A protein and the small-molecule ligand that binds it are described below.
Small molecule (SMILES): NCC(=O)O

Binding-site contacts:
Ligand atom C contacts residue ARG89 of chain 1.C at 3.5 Å.
Ligand atom C contacts residue THR228 of chain 1.D at 4.3 Å.
Ligand atom OXT contacts residue PHE183 of chain 1.D at 3.5 Å.
Ligand atom C contacts residue PHE87 of chain 1.C at 3.8 Å (hydrophobic).
Ligand atom O contacts residue ARG89 of chain 1.C at 2.5 Å (salt-bridge).
Ligand atom N contacts residue PHE183 of chain 1.D at 3.2 Å.
Ligand atom C contacts residue LEU141 of chain 1.C at 4.0 Å (hydrophobic).
Ligand atom O contacts residue TYR226 of chain 1.D at 4.1 Å.
Ligand atom CA contacts residue THR228 of chain 1.D at 4.2 Å.
Ligand atom O contacts residue THR228 of chain 1.D at 3.6 Å.
Ligand atom CA contacts residue TYR226 of chain 1.D at 3.8 Å (hydrophobic).
Ligand atom OXT contacts residue SER153 of chain 1.C at 2.5 Å (h-bond).
Ligand atom O contacts residue SER153 of chain 1.C at 4.2 Å.
Ligand atom CA contacts residue PHE87 of chain 1.C at 4.3 Å (hydrophobic).
Ligand atom CA contacts residue LEU141 of chain 1.C at 3.8 Å (hydrophobic).
Ligand atom C contacts residue PHE183 of chain 1.D at 4.3 Å (hydrophobic).
Ligand atom CA contacts residue PHE183 of chain 1.D at 4.3 Å (hydrophobic).
Ligand atom CA contacts residue PHE231 of chain 1.D at 3.6 Å (hydrophobic).
Ligand atom N contacts residue GLY184 of chain 1.D at 4.3 Å.
Ligand atom C contacts residue SER153 of chain 1.C at 3.7 Å.
Ligand atom OXT contacts residue LEU141 of chain 1.C at 3.9 Å.
Ligand atom N contacts residue PHE87 of chain 1.C at 4.3 Å.
Ligand atom O contacts residue PHE87 of chain 1.C at 4.0 Å.
Ligand atom N contacts residue PHE231 of chain 1.D at 4.1 Å.
Ligand atom N contacts residue LEU141 of chain 1.C at 3.7 Å.
Ligand atom C contacts residue TYR226 of chain 1.D at 4.4 Å (hydrophobic).
Ligand atom OXT contacts residue PHE87 of chain 1.C at 3.8 Å.
Ligand atom OXT contacts residue ARG89 of chain 1.C at 4.0 Å.

Sequence of chain 1.C:
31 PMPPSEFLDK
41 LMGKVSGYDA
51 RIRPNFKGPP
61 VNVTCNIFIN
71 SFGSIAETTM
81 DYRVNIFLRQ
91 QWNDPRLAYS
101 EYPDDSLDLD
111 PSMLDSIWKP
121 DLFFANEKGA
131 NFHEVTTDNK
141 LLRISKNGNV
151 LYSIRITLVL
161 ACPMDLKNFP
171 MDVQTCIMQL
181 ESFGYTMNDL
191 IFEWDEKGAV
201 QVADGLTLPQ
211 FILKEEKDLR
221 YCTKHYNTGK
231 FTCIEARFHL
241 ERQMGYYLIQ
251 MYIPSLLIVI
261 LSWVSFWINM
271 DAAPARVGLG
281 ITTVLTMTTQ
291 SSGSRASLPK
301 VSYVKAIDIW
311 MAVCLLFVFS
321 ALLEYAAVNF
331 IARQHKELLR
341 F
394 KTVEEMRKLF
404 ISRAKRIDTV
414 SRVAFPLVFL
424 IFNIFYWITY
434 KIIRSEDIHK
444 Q

Sequence of chain 1.D:
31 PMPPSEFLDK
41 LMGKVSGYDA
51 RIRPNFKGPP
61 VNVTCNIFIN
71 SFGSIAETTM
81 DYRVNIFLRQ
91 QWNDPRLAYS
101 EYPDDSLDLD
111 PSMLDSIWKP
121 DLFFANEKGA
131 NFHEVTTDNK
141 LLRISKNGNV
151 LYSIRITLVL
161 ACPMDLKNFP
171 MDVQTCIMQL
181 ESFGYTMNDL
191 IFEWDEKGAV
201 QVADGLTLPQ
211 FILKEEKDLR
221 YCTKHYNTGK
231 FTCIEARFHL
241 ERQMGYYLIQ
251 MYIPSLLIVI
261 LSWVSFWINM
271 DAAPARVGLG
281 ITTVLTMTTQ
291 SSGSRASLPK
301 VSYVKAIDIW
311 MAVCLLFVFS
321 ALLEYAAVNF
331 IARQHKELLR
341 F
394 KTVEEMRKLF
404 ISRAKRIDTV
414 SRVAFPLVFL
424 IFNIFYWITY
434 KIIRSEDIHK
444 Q